Sequence of chain 1.A:
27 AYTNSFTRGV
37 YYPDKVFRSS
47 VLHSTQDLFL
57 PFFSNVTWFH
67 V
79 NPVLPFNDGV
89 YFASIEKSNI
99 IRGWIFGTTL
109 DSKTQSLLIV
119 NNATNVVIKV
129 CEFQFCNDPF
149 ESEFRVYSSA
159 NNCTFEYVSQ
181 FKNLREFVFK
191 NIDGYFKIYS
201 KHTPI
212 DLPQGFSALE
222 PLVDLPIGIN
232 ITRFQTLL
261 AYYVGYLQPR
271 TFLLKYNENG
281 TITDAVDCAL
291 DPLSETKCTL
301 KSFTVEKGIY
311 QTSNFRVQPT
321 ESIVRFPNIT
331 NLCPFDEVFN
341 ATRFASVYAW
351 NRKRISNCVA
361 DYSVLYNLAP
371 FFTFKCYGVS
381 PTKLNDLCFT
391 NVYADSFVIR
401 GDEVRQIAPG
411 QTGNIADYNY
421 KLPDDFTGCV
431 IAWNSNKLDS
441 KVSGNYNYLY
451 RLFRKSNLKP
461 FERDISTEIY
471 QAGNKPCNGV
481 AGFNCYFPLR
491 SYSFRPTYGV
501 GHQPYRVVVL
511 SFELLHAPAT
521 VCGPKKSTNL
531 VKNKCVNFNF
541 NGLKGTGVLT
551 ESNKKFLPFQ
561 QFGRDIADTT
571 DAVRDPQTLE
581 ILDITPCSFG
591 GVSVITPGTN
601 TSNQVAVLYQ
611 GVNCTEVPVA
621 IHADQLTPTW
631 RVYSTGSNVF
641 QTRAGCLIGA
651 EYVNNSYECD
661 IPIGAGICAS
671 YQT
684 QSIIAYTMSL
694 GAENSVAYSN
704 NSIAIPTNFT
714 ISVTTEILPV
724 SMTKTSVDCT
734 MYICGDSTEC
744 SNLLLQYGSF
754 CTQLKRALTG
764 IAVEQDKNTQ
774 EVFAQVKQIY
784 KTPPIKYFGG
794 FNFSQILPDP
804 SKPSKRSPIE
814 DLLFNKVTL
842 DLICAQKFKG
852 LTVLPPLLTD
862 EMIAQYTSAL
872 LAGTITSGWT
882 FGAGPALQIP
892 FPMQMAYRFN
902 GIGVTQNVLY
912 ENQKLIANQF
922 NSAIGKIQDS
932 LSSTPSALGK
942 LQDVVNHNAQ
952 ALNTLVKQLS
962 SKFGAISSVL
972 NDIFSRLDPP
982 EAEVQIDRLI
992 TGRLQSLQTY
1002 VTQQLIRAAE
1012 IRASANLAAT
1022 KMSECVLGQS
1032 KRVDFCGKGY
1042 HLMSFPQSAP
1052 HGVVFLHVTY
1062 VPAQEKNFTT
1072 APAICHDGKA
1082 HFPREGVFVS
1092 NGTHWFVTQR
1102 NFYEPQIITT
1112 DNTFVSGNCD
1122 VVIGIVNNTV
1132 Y

The small molecule below binds the protein below.
Small molecule (SMILES): CC(=O)N[C@@H]1[C@@H](O)[C@H](O)[C@@H](CO)O[C@H]1O

Binding-site contacts:
Ligand atom C1 contacts residue HIS1095 of chain 1.A at 3.6 Å.
Ligand atom C8 contacts residue ASN1092 of chain 1.A at 4.2 Å.
Ligand atom O5 contacts residue ASN1092 of chain 1.A at 2.5 Å (h-bond).
Ligand atom C7 contacts residue ASN1092 of chain 1.A at 3.7 Å.
Ligand atom C5 contacts residue ASN1092 of chain 1.A at 3.7 Å.
Ligand atom C2 contacts residue ASN1092 of chain 1.A at 2.5 Å.
Ligand atom N2 contacts residue ASN1092 of chain 1.A at 2.9 Å (h-bond).
Ligand atom C7 contacts residue THR1094 of chain 1.A at 4.2 Å.
Ligand atom C3 contacts residue ASN1092 of chain 1.A at 3.8 Å.
Ligand atom O6 contacts residue PHE1097 of chain 1.A at 3.5 Å.
Ligand atom N2 contacts residue THR1094 of chain 1.A at 3.9 Å.
Ligand atom C5 contacts residue PHE1097 of chain 1.A at 4.2 Å (hydrophobic).
Ligand atom C1 contacts residue ASN1092 of chain 1.A at 1.4 Å.
Ligand atom O5 contacts residue PHE1097 of chain 1.A at 3.4 Å.
Ligand atom C6 contacts residue PHE1097 of chain 1.A at 4.2 Å (hydrophobic).
Ligand atom C4 contacts residue ASN1092 of chain 1.A at 4.3 Å.
Ligand atom C8 contacts residue THR1094 of chain 1.A at 3.5 Å.
Ligand atom O5 contacts residue HIS1095 of chain 1.A at 4.2 Å.
Ligand atom C1 contacts residue PHE1097 of chain 1.A at 4.0 Å (hydrophobic).
Ligand atom O7 contacts residue ASN1092 of chain 1.A at 3.6 Å (h-bond).